This protein binds this small molecule.
Small molecule (SMILES): Nc1nc2c(ncn2[C@@H]2O[C@H](CO[P](=O)(O)O[P](=O)(O)NP(=O)(O)O)[C@@H](O)[C@H]2O)c(=O)[nH]1

Sequence of chain 1.A:
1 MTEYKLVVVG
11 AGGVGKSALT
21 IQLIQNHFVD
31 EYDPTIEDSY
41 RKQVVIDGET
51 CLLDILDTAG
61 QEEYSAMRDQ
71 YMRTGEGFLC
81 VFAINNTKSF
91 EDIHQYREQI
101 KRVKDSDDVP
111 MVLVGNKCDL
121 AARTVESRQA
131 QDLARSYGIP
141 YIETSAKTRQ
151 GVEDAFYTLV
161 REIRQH

Binding-site contacts:
Ligand atom O2B contacts residue LYS16 of chain 1.A at 3.5 Å (salt-bridge).
Ligand atom O1A contacts residue GLY15 of chain 1.A at 3.2 Å.
Ligand atom O2' contacts residue VAL29 of chain 1.A at 2.6 Å (h-bond).
Ligand atom O3' contacts residue ASP30 of chain 1.A at 2.9 Å (salt-bridge).
Ligand atom O2' contacts residue PHE28 of chain 1.A at 3.2 Å.
Ligand atom O4' contacts residue LYS117 of chain 1.A at 3.2 Å (salt-bridge).
Ligand atom O1A contacts residue ALA18 of chain 1.A at 2.8 Å (h-bond).
Ligand atom N3B contacts residue TYR32 of chain 1.A at 3.5 Å.
Ligand atom O6 contacts residue ASP119 of chain 1.A at 3.5 Å (salt-bridge).
Ligand atom O1B contacts residue LYS16 of chain 1.A at 2.8 Å (salt-bridge).
Ligand atom C2' contacts residue VAL29 of chain 1.A at 3.4 Å (hydrophobic).
Ligand atom C3' contacts residue GLU31 of chain 1.A at 3.4 Å.
Ligand atom O2G contacts residue THR35 of chain 1.A at 2.9 Å (h-bond).
Ligand atom N1 contacts residue ASP119 of chain 1.A at 2.8 Å (salt-bridge).
Ligand atom PG contacts residue MG1 of chain 1.F at 3.2 Å.
Ligand atom N2 contacts residue ASP119 of chain 1.A at 2.9 Å (salt-bridge).
Ligand atom O2' contacts residue ASP30 of chain 1.A at 3.1 Å (salt-bridge).
Ligand atom N3B contacts residue GLY13 of chain 1.A at 3.1 Å (h-bond).
Ligand atom N3B contacts residue MG1 of chain 1.F at 3.4 Å.
Ligand atom O3A contacts residue GLY15 of chain 1.A at 3.2 Å (h-bond).
Ligand atom N7 contacts residue ASN116 of chain 1.A at 3.1 Å (h-bond).
Ligand atom O1A contacts residue SER17 of chain 1.A at 3.4 Å (h-bond).
Ligand atom O6 contacts residue ASN116 of chain 1.A at 3.3 Å (h-bond).
Ligand atom O6 contacts residue ALA146 of chain 1.A at 2.8 Å (h-bond).
Ligand atom O2B contacts residue SER17 of chain 1.A at 3.0 Å (h-bond).
Ligand atom O3G contacts residue LYS16 of chain 1.A at 2.7 Å (salt-bridge).
Ligand atom O2A contacts residue TYR32 of chain 1.A at 3.4 Å.
Ligand atom O1G contacts residue PRO34 of chain 1.A at 3.4 Å.
Ligand atom O3G contacts residue GLY60 of chain 1.A at 2.8 Å (h-bond).
Ligand atom O1B contacts residue GLY15 of chain 1.A at 3.0 Å (h-bond).
Ligand atom O1B contacts residue VAL14 of chain 1.A at 3.2 Å (h-bond).
Ligand atom O2B contacts residue MG1 of chain 1.F at 2.1 Å.
Ligand atom PB contacts residue MG1 of chain 1.F at 3.3 Å.
Ligand atom O6 contacts residue LYS117 of chain 1.A at 3.3 Å.
Ligand atom O3G contacts residue GLY12 of chain 1.A at 3.4 Å.
Ligand atom O6 contacts residue SER145 of chain 1.A at 3.5 Å.
Ligand atom O3' contacts residue YEG1 of chain 1.C at 3.2 Å.
Ligand atom O2G contacts residue MG1 of chain 1.F at 2.1 Å.
Ligand atom O1B contacts residue GLY13 of chain 1.A at 3.5 Å (h-bond).
Ligand atom O1G contacts residue TYR32 of chain 1.A at 2.5 Å (h-bond).